Sequence of chain 9.C:
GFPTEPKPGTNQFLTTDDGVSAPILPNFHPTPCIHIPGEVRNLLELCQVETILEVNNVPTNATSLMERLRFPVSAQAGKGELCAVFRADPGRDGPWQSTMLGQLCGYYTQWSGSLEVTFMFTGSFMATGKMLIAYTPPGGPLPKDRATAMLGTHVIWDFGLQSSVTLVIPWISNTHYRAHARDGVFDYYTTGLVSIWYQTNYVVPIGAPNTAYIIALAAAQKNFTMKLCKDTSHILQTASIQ

Binding-site contacts:
Ligand atom C3B contacts residue ASN228 of chain 8.A at 4.0 Å.
Ligand atom C2B contacts residue TYR201 of chain 8.A at 3.4 Å (hydrophobic).
Ligand atom C5B contacts residue ILE111 of chain 8.A at 4.0 Å (hydrophobic).
Ligand atom C4A contacts residue ASP112 of chain 8.A at 3.0 Å.
Ligand atom N3A contacts residue ASP112 of chain 8.A at 2.8 Å (salt-bridge).
Ligand atom O1B contacts residue MET230 of chain 8.A at 4.0 Å.
Ligand atom C5 contacts residue PHE155 of chain 8.A at 3.9 Å (hydrophobic).
Ligand atom C4 contacts residue VAL190 of chain 8.A at 3.8 Å (hydrophobic).
Ligand atom C31 contacts residue VAL179 of chain 8.A at 3.5 Å (hydrophobic).
Ligand atom N2 contacts residue PHE233 of chain 8.A at 3.8 Å.
Ligand atom C5 contacts residue PHE233 of chain 8.A at 3.9 Å (hydrophobic).
Ligand atom O1 contacts residue PHE155 of chain 8.A at 3.5 Å.
Ligand atom C6B contacts residue ILE113 of chain 8.A at 4.0 Å (hydrophobic).
Ligand atom C2A contacts residue TRP203 of chain 8.A at 3.6 Å (hydrophobic).
Ligand atom O1B contacts residue TYR201 of chain 8.A at 3.4 Å.
Ligand atom C5B contacts residue ASP112 of chain 8.A at 3.9 Å.
Ligand atom C5C contacts residue ILE111 of chain 8.A at 3.7 Å (hydrophobic).
Ligand atom C4 contacts residue ILE24 of chain 8.C at 4.0 Å (hydrophobic).
Ligand atom C3 contacts residue PHE155 of chain 8.A at 4.0 Å (hydrophobic).
Ligand atom O1 contacts residue PHE233 of chain 8.A at 3.1 Å.
Ligand atom C2B contacts residue TRP203 of chain 8.A at 4.1 Å (hydrophobic).
Ligand atom C4C contacts residue VAL192 of chain 8.A at 3.5 Å (hydrophobic).
Ligand atom N3A contacts residue ILE113 of chain 8.A at 3.7 Å.
Ligand atom C31 contacts residue PRO177 of chain 8.A at 3.9 Å (hydrophobic).
Ligand atom C5C contacts residue PHE135 of chain 8.A at 3.5 Å (hydrophobic).
Ligand atom O1A contacts residue ASN228 of chain 8.A at 3.7 Å.
Ligand atom C2C contacts residue VAL192 of chain 8.A at 3.7 Å (hydrophobic).
Ligand atom C6C contacts residue TYR201 of chain 8.A at 4.0 Å (hydrophobic).
Ligand atom O1A contacts residue TRP203 of chain 8.A at 3.3 Å.
Ligand atom C7C contacts residue MET230 of chain 8.A at 4.1 Å (hydrophobic).
Ligand atom C5A contacts residue ASN228 of chain 8.A at 4.0 Å.
Ligand atom C4A contacts residue THR114 of chain 8.A at 3.6 Å.
Ligand atom C4B contacts residue ASN228 of chain 8.A at 4.0 Å.
Ligand atom C31 contacts residue ILE24 of chain 8.C at 3.6 Å (hydrophobic).
Ligand atom C4C contacts residue PHE135 of chain 8.A at 3.7 Å (hydrophobic).
Ligand atom N2 contacts residue PHE155 of chain 8.A at 3.6 Å.
Ligand atom C3B contacts residue TRP203 of chain 8.A at 3.2 Å (hydrophobic).
Ligand atom C3C contacts residue PHE135 of chain 8.A at 3.8 Å (hydrophobic).
Ligand atom C5B contacts residue ILE113 of chain 8.A at 3.5 Å (hydrophobic).
Ligand atom C4B contacts residue TRP203 of chain 8.A at 3.6 Å (hydrophobic).

Sequence of chain 8.A:
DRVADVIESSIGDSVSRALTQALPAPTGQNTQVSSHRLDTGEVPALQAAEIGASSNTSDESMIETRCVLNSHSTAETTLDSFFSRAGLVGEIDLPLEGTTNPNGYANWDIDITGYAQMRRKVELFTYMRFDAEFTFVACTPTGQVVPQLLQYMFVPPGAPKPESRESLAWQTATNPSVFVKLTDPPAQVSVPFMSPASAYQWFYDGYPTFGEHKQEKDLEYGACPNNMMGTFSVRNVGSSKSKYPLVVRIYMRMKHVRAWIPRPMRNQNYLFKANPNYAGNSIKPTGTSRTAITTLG

Sequence of chain 8.C:
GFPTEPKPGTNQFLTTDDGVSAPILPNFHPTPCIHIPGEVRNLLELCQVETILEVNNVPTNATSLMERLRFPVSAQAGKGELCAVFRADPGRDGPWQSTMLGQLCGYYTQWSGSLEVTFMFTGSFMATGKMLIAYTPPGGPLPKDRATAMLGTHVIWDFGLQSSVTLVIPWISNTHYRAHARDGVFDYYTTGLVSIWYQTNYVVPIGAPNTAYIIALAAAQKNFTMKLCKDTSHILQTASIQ

The protein below binds the small molecule below.
Small molecule (SMILES): Cc1cc(CCCCCCCOc2ccc(C3=NCCO3)cc2)on1